Binding-site contacts:
Ligand atom O11 contacts residue CO31 of chain 1.X at 2.2 Å (h-bond).
Ligand atom C15 contacts residue GLY405 of chain 1.C at 3.7 Å.
Ligand atom C21 contacts residue LEU408 of chain 1.C at 3.6 Å (hydrophobic).
Ligand atom O11 contacts residue ZN1 of chain 1.Z at 3.5 Å.
Ligand atom C20 contacts residue LEU408 of chain 1.C at 3.6 Å (hydrophobic).
Ligand atom N10 contacts residue GLU377 of chain 1.C at 3.6 Å (salt-bridge).
Ligand atom N10 contacts residue ZN1 of chain 1.Z at 2.2 Å.
Ligand atom O22 contacts residue LEU408 of chain 1.C at 3.6 Å.
Ligand atom C05 contacts residue SER470 of chain 1.C at 3.6 Å.
Ligand atom C09 contacts residue ZN1 of chain 1.Y at 3.5 Å.
Ligand atom N10 contacts residue CO31 of chain 1.X at 3.3 Å (h-bond).
Ligand atom C14 contacts residue LEU403 of chain 1.C at 3.6 Å (hydrophobic).
Ligand atom C16 contacts residue GLY405 of chain 1.C at 3.5 Å.
Ligand atom C09 contacts residue ZN1 of chain 1.Z at 2.5 Å.
Ligand atom C18 contacts residue ALA493 of chain 1.C at 3.6 Å (hydrophobic).
Ligand atom O11 contacts residue LEU403 of chain 1.C at 2.6 Å (h-bond).
Ligand atom O11 contacts residue LYS290 of chain 1.C at 3.0 Å (salt-bridge).
Ligand atom O11 contacts residue ZN1 of chain 1.Y at 3.0 Å.
Ligand atom C14 contacts residue GLY405 of chain 1.C at 3.6 Å.
Ligand atom C08 contacts residue LEU403 of chain 1.C at 3.4 Å (hydrophobic).
Ligand atom O01 contacts residue GLY405 of chain 1.C at 3.5 Å (h-bond).
Ligand atom C13 contacts residue GLY405 of chain 1.C at 3.7 Å.
Ligand atom O12 contacts residue LYS302 of chain 1.C at 2.5 Å (salt-bridge).
Ligand atom C21 contacts residue PHE499 of chain 1.C at 3.3 Å (hydrophobic).
Ligand atom N10 contacts residue LYS290 of chain 1.C at 3.5 Å (salt-bridge).
Ligand atom O12 contacts residue ZN1 of chain 1.Z at 2.2 Å.
Ligand atom C19 contacts residue LEU408 of chain 1.C at 3.5 Å (hydrophobic).
Ligand atom C09 contacts residue LYS302 of chain 1.C at 3.6 Å.
Ligand atom O22 contacts residue MET308 of chain 1.C at 3.6 Å (h-bond).
Ligand atom N10 contacts residue ASP295 of chain 1.C at 3.2 Å (salt-bridge).
Ligand atom C09 contacts residue ASP375 of chain 1.C at 3.0 Å.
Ligand atom O12 contacts residue ASP375 of chain 1.C at 2.7 Å (salt-bridge).
Ligand atom C09 contacts residue ASP295 of chain 1.C at 3.5 Å.
Ligand atom N10 contacts residue LEU403 of chain 1.C at 3.7 Å.
Ligand atom O01 contacts residue THR404 of chain 1.C at 3.5 Å.
Ligand atom C19 contacts residue ALA493 of chain 1.C at 3.5 Å (hydrophobic).
Ligand atom N10 contacts residue ZN1 of chain 1.Y at 2.5 Å.
Ligand atom C25 contacts residue GLY405 of chain 1.C at 3.6 Å.
Ligand atom N10 contacts residue ASP375 of chain 1.C at 2.9 Å (salt-bridge).
Ligand atom O12 contacts residue ASP295 of chain 1.C at 2.9 Å (salt-bridge).

The small molecule below binds the protein below.
Small molecule (SMILES): CC(C)(C)C(=O)N[C@@H](C(=O)NO)c1ccc(-c2ccc(CO)cc2)cc1

Sequence of chain 1.C:
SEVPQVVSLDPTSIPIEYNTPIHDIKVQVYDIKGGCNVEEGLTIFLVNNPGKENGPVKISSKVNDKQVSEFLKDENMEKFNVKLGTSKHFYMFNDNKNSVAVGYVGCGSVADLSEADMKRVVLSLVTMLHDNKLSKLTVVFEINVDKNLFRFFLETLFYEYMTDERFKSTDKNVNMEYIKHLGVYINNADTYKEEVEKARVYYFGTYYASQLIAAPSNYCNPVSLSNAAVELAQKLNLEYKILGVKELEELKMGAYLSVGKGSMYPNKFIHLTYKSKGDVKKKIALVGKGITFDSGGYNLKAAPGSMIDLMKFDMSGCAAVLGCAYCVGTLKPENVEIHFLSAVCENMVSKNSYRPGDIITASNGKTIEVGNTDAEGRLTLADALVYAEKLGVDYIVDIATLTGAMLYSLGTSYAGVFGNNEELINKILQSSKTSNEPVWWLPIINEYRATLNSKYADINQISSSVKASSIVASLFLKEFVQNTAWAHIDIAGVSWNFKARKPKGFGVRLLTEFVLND